The protein below binds the small molecule below.
Small molecule (SMILES): Nc1ncnc2c1ncn2[C@@H]1O[C@H](CO[P](=O)(O)O[P](=O)(O)CP(=O)(O)O)[C@@H](O)[C@H]1O

Binding-site contacts:
Ligand atom O3' contacts residue ASN127 of chain 1.A at 3.0 Å (h-bond).
Ligand atom O1G contacts residue ASP200 of chain 1.A at 3.4 Å (salt-bridge).
Ligand atom C6 contacts residue LEU189 of chain 1.A at 3.4 Å (hydrophobic).
Ligand atom O1B contacts residue MG1 of chain 1.D at 3.2 Å.
Ligand atom N6 contacts residue LEU189 of chain 1.A at 3.4 Å.
Ligand atom PB contacts residue MG1 of chain 1.E at 3.7 Å.
Ligand atom O3A contacts residue MG1 of chain 1.E at 3.8 Å.
Ligand atom O1B contacts residue MG1 of chain 1.E at 2.2 Å.
Ligand atom O2A contacts residue LYS73 of chain 1.A at 2.9 Å (salt-bridge).
Ligand atom N6 contacts residue VAL120 of chain 1.A at 3.5 Å.
Ligand atom C6 contacts residue ALA71 of chain 1.A at 3.7 Å (hydrophobic).
Ligand atom O3G contacts residue ASP200 of chain 1.A at 3.4 Å (salt-bridge).
Ligand atom O2' contacts residue ASN127 of chain 1.A at 3.2 Å (h-bond).
Ligand atom N1 contacts residue ALA123 of chain 1.A at 3.1 Å (h-bond).
Ligand atom N6 contacts residue ALA71 of chain 1.A at 3.4 Å.
Ligand atom PA contacts residue MG1 of chain 1.E at 3.7 Å.
Ligand atom C1' contacts residue LEU43 of chain 1.A at 3.8 Å (hydrophobic).
Ligand atom O1A contacts residue MG1 of chain 1.E at 2.6 Å.
Ligand atom C8 contacts residue VAL51 of chain 1.A at 3.8 Å (hydrophobic).
Ligand atom O1A contacts residue ASP200 of chain 1.A at 3.0 Å (salt-bridge).
Ligand atom C2 contacts residue LEU43 of chain 1.A at 3.6 Å (hydrophobic).
Ligand atom C5' contacts residue MG1 of chain 1.D at 3.5 Å.
Ligand atom O3A contacts residue LYS73 of chain 1.A at 2.9 Å (salt-bridge).
Ligand atom PA contacts residue MG1 of chain 1.D at 3.9 Å.
Ligand atom O3' contacts residue ARG186 of chain 1.A at 3.2 Å (salt-bridge).
Ligand atom C5 contacts residue LEU189 of chain 1.A at 3.4 Å (hydrophobic).
Ligand atom O2G contacts residue ARG220 of chain 1.A at 3.6 Å.
Ligand atom O3A contacts residue ASP200 of chain 1.A at 3.8 Å.
Ligand atom N3 contacts residue LEU43 of chain 1.A at 3.7 Å.
Ligand atom O1A contacts residue ASN187 of chain 1.A at 3.0 Å (h-bond).
Ligand atom C2 contacts residue ALA123 of chain 1.A at 3.1 Å (hydrophobic).
Ligand atom O1G contacts residue MG1 of chain 1.E at 3.9 Å.
Ligand atom N7 contacts residue LEU189 of chain 1.A at 3.6 Å.
Ligand atom O1B contacts residue ASP200 of chain 1.A at 3.2 Å (salt-bridge).
Ligand atom PA contacts residue LYS73 of chain 1.A at 3.5 Å.
Ligand atom O4' contacts residue GLY44 of chain 1.A at 3.6 Å.
Ligand atom N6 contacts residue ALA121 of chain 1.A at 2.8 Å (h-bond).
Ligand atom O3G contacts residue LYS73 of chain 1.A at 2.9 Å (salt-bridge).
Ligand atom O1A contacts residue MG1 of chain 1.D at 2.6 Å.
Ligand atom O1G contacts residue ARG220 of chain 1.A at 3.7 Å.

Sequence of chain 1.A:
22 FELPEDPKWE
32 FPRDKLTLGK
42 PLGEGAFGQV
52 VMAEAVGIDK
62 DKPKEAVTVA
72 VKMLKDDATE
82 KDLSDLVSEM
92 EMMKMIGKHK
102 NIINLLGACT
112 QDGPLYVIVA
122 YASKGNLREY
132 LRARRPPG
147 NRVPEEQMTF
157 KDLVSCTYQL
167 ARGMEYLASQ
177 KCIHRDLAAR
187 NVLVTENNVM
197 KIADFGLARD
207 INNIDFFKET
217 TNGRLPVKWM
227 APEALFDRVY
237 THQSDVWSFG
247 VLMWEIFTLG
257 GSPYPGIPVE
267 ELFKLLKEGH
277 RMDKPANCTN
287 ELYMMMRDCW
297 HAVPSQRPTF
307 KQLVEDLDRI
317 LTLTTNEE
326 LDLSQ